Binding-site contacts:
Ligand atom C02 contacts residue PRO269 of chain 1.B at 4.0 Å (hydrophobic).
Ligand atom C09 contacts residue GLU296 of chain 1.B at 3.6 Å.
Ligand atom C13 contacts residue TYR266 of chain 1.B at 4.0 Å (hydrophobic).
Ligand atom C07 contacts residue GLY290 of chain 1.B at 4.0 Å.
Ligand atom C14 contacts residue GLN182 of chain 1.B at 3.5 Å.
Ligand atom C16 contacts residue HEM1 of chain 1.G at 4.0 Å.
Ligand atom C17 contacts residue HEM1 of chain 1.G at 3.7 Å.
Ligand atom C14 contacts residue ARG185 of chain 1.B at 4.1 Å.
Ligand atom C03 contacts residue TRP291 of chain 1.B at 4.0 Å (hydrophobic).
Ligand atom C02 contacts residue HEM1 of chain 1.G at 3.6 Å.
Ligand atom N02 contacts residue GLU296 of chain 1.B at 2.6 Å (salt-bridge).
Ligand atom C15 contacts residue GLN182 of chain 1.B at 3.7 Å.
Ligand atom F13 contacts residue ARG185 of chain 1.B at 3.0 Å.
Ligand atom C07 contacts residue PHE288 of chain 1.B at 3.6 Å (hydrophobic).
Ligand atom C02 contacts residue TRP291 of chain 1.B at 3.7 Å (hydrophobic).
Ligand atom C21 contacts residue MET40 of chain 1.B at 4.0 Å (hydrophobic).
Ligand atom C12 contacts residue GLN182 of chain 1.B at 3.5 Å.
Ligand atom C13 contacts residue GLN182 of chain 1.B at 3.4 Å.
Ligand atom C04 contacts residue HEM1 of chain 1.G at 3.9 Å.
Ligand atom C08 contacts residue VAL271 of chain 1.B at 4.0 Å (hydrophobic).
Ligand atom F13 contacts residue TYR266 of chain 1.B at 3.1 Å.
Ligand atom N02 contacts residue MET293 of chain 1.B at 4.0 Å.
Ligand atom C06 contacts residue GLU296 of chain 1.B at 3.5 Å.
Ligand atom C08 contacts residue GLU296 of chain 1.B at 3.4 Å.
Ligand atom C02 contacts residue GLU296 of chain 1.B at 3.3 Å.
Ligand atom C03 contacts residue HEM1 of chain 1.G at 3.2 Å.
Ligand atom C08 contacts residue HEM1 of chain 1.G at 4.0 Å.
Ligand atom N02 contacts residue TRP291 of chain 1.B at 2.6 Å (h-bond).
Ligand atom C13 contacts residue ARG185 of chain 1.B at 4.1 Å.
Ligand atom F13 contacts residue GLN182 of chain 1.B at 3.4 Å.
Ligand atom N02 contacts residue TYR292 of chain 1.B at 3.8 Å.
Ligand atom C12 contacts residue TYR292 of chain 1.B at 3.9 Å (hydrophobic).
Ligand atom C05 contacts residue VAL271 of chain 1.B at 3.6 Å (hydrophobic).
Ligand atom N02 contacts residue HEM1 of chain 1.G at 3.3 Å.
Ligand atom N01 contacts residue PRO269 of chain 1.B at 4.0 Å.
Ligand atom C18 contacts residue GLN182 of chain 1.B at 3.9 Å.
Ligand atom C07 contacts residue HEM1 of chain 1.G at 3.4 Å.
Ligand atom N01 contacts residue GLU296 of chain 1.B at 2.8 Å (salt-bridge).
Ligand atom C09 contacts residue PRO269 of chain 1.B at 4.0 Å (hydrophobic).
Ligand atom C21 contacts residue H4B1 of chain 1.H at 3.4 Å.

The protein below binds the small molecule below.
Small molecule (SMILES): Cc1cc(N)nc(CCc2cc(F)cc(CCCN(C)C)c2)c1

Sequence of chain 1.B:
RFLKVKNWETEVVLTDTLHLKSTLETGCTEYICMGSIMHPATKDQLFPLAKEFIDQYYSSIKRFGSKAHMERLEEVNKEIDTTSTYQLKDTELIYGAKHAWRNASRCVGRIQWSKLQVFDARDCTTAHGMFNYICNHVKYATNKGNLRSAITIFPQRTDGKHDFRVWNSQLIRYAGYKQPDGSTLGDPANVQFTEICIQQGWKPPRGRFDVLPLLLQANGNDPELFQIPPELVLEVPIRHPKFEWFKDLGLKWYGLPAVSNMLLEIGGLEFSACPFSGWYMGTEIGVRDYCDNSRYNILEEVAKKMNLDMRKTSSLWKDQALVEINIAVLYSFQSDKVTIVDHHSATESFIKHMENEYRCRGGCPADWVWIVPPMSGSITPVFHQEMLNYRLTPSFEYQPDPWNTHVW